Sequence of chain 1.A:
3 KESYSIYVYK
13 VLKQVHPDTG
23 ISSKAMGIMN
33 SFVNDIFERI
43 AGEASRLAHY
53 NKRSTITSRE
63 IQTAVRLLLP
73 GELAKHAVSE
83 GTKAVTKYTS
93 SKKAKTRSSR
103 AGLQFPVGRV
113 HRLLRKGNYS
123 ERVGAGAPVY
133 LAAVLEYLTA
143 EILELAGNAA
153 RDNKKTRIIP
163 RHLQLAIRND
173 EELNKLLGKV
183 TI

The protein below binds the small molecule below.
Small molecule (SMILES): C[C@H](N)C(=O)N[C@@H](C)C=O

Binding-site contacts:
Ligand atom C contacts residue SER100 of chain 1.A at 3.2 Å.
Ligand atom O contacts residue PRO108 of chain 1.A at 3.5 Å.
Ligand atom CB contacts residue THR98 of chain 1.A at 3.9 Å.
Ligand atom CA contacts residue GLY110 of chain 1.A at 4.1 Å.
Ligand atom O contacts residue ARG111 of chain 1.A at 4.3 Å.
Ligand atom CA contacts residue VAL109 of chain 1.A at 4.1 Å (hydrophobic).
Ligand atom CA contacts residue ARG99 of chain 1.A at 3.6 Å.
Ligand atom O contacts residue THR98 of chain 1.A at 3.7 Å.
Ligand atom O contacts residue SER100 of chain 1.A at 4.2 Å.
Ligand atom C contacts residue ARG99 of chain 1.A at 3.3 Å.
Ligand atom CA contacts residue THR98 of chain 1.A at 3.5 Å.
Ligand atom C contacts residue PRO108 of chain 1.A at 3.6 Å (hydrophobic).
Ligand atom CB contacts residue GLY110 of chain 1.A at 3.2 Å.
Ligand atom C contacts residue THR98 of chain 1.A at 3.9 Å.
Ligand atom C contacts residue GLY110 of chain 1.A at 3.9 Å.
Ligand atom N contacts residue ARG99 of chain 1.A at 3.2 Å (salt-bridge).
Ligand atom C contacts residue VAL109 of chain 1.A at 3.5 Å (hydrophobic).
Ligand atom CA contacts residue SER100 of chain 1.A at 3.3 Å.
Ligand atom O contacts residue VAL109 of chain 1.A at 3.6 Å (h-bond).
Ligand atom O contacts residue ARG99 of chain 1.A at 2.7 Å (salt-bridge).
Ligand atom O contacts residue GLY110 of chain 1.A at 3.3 Å (h-bond).
Ligand atom N contacts residue THR98 of chain 1.A at 3.7 Å.
Ligand atom CB contacts residue VAL109 of chain 1.A at 3.6 Å (hydrophobic).
Ligand atom CB contacts residue ARG99 of chain 1.A at 3.5 Å.
Ligand atom CB contacts residue SER100 of chain 1.A at 3.4 Å.